Binding-site contacts:
Ligand atom O5 contacts residue GOL1 of chain 1.H at 4.4 Å.
Ligand atom C2 contacts residue TYR635 of chain 1.A at 3.4 Å (hydrophobic).
Ligand atom O1 contacts residue TYR635 of chain 1.A at 3.5 Å.
Ligand atom O2 contacts residue TYR117 of chain 1.A at 2.5 Å (h-bond).
Ligand atom C4 contacts residue GLU293 of chain 1.A at 3.5 Å.
Ligand atom C3 contacts residue GOL1 of chain 1.H at 4.3 Å.
Ligand atom C2 contacts residue TRP178 of chain 1.A at 4.1 Å (hydrophobic).
Ligand atom C4 contacts residue GOL1 of chain 1.H at 3.8 Å.
Ligand atom O1 contacts residue ILE632 of chain 1.A at 3.8 Å.
Ligand atom O3 contacts residue CYS113 of chain 1.A at 4.0 Å.
Ligand atom C1 contacts residue ILE632 of chain 1.A at 3.8 Å (hydrophobic).
Ligand atom C3 contacts residue GLU423 of chain 1.A at 3.7 Å.
Ligand atom O2 contacts residue TRP178 of chain 1.A at 3.0 Å.
Ligand atom O2 contacts residue TYR635 of chain 1.A at 3.9 Å.
Ligand atom O2 contacts residue TRP626 of chain 1.A at 4.0 Å.
Ligand atom O3 contacts residue TYR635 of chain 1.A at 3.1 Å (h-bond).
Ligand atom C5 contacts residue GLU423 of chain 1.A at 3.9 Å.
Ligand atom C5 contacts residue GLU293 of chain 1.A at 3.6 Å.
Ligand atom C5 contacts residue TYR635 of chain 1.A at 3.4 Å (hydrophobic).
Ligand atom O4 contacts residue GLU293 of chain 1.A at 2.7 Å (salt-bridge).
Ligand atom C2 contacts residue TYR117 of chain 1.A at 3.4 Å (hydrophobic).
Ligand atom C3 contacts residue TRP178 of chain 1.A at 3.9 Å (hydrophobic).
Ligand atom O5 contacts residue TRP329 of chain 1.A at 3.6 Å.
Ligand atom O3 contacts residue GOL1 of chain 1.H at 4.1 Å.
Ligand atom O5 contacts residue GLU293 of chain 1.A at 2.6 Å (salt-bridge).
Ligand atom O4 contacts residue TRP245 of chain 1.A at 3.6 Å.
Ligand atom C4 contacts residue TYR635 of chain 1.A at 4.2 Å (hydrophobic).
Ligand atom C4 contacts residue GLU423 of chain 1.A at 4.1 Å.
Ligand atom C3 contacts residue CYS113 of chain 1.A at 4.4 Å (hydrophobic).
Ligand atom C5 contacts residue GOL1 of chain 1.H at 4.3 Å.
Ligand atom C3 contacts residue TYR635 of chain 1.A at 3.9 Å (hydrophobic).
Ligand atom C1 contacts residue TRP245 of chain 1.A at 4.0 Å (hydrophobic).
Ligand atom O5 contacts residue TYR635 of chain 1.A at 4.5 Å.
Ligand atom O3 contacts residue GLU423 of chain 1.A at 2.3 Å (salt-bridge).
Ligand atom C1 contacts residue TYR117 of chain 1.A at 4.2 Å (hydrophobic).
Ligand atom C1 contacts residue TYR635 of chain 1.A at 4.2 Å (hydrophobic).

The small molecule below binds the protein below.
Small molecule (SMILES): OC[C@@H](O)C(O)[C@@H](O)CO

Sequence of chain 1.A:
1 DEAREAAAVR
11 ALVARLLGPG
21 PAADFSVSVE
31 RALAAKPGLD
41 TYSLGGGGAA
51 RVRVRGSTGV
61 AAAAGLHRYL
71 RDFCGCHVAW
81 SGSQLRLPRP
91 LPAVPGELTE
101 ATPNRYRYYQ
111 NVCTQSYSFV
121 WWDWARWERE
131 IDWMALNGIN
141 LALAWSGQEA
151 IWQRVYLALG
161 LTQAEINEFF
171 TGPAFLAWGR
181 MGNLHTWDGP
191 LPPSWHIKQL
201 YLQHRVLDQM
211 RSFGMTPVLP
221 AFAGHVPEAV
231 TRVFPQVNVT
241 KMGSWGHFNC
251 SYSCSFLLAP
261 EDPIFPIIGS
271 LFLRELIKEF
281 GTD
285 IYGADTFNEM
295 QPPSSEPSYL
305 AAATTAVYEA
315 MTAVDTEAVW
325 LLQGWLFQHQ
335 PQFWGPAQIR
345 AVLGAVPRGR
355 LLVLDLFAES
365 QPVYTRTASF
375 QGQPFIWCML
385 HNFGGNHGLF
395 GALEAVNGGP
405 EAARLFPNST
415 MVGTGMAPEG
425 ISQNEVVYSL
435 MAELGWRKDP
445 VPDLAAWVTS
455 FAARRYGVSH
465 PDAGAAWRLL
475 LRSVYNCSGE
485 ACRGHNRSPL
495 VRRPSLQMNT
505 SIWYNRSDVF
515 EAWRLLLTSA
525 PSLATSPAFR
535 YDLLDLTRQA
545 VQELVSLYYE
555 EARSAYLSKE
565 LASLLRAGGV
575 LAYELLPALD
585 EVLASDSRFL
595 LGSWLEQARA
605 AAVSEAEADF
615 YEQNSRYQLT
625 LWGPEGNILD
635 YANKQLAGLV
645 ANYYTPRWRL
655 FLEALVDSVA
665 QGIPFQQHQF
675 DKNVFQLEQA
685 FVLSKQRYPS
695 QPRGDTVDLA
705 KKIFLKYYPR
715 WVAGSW